Sequence of chain 1.B:
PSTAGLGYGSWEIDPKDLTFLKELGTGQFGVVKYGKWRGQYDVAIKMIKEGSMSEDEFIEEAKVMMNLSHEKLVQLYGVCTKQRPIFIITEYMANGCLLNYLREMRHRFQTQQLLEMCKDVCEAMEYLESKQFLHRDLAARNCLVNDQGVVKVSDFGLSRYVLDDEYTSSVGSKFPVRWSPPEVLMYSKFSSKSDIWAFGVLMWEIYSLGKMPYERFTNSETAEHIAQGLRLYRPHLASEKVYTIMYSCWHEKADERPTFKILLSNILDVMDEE

Binding-site contacts:
Ligand atom CAO contacts residue GLY96 of chain 1.B at 3.7 Å.
Ligand atom CAM contacts residue VAL32 of chain 1.B at 3.5 Å (hydrophobic).
Ligand atom NCA contacts residue LEU144 of chain 1.B at 3.5 Å.
Ligand atom CBX contacts residue LEU144 of chain 1.B at 3.6 Å (hydrophobic).
Ligand atom CAO contacts residue TYR92 of chain 1.B at 3.6 Å (hydrophobic).
Ligand atom CBA contacts residue CYS97 of chain 1.B at 1.8 Å (hydrophobic).
Ligand atom CAZ contacts residue ALA94 of chain 1.B at 3.4 Å (hydrophobic).
Ligand atom CAB contacts residue GLU91 of chain 1.B at 3.3 Å.
Ligand atom CAR contacts residue VAL32 of chain 1.B at 3.6 Å (hydrophobic).
Ligand atom CBD contacts residue GLY96 of chain 1.B at 3.6 Å.
Ligand atom CBP contacts residue ASP155 of chain 1.B at 3.5 Å.
Ligand atom CAT contacts residue ASN142 of chain 1.B at 3.5 Å.
Ligand atom OAH contacts residue GLY96 of chain 1.B at 3.6 Å.
Ligand atom CAB contacts residue THR90 of chain 1.B at 3.3 Å.
Ligand atom OAI contacts residue VAL32 of chain 1.B at 3.6 Å.
Ligand atom CAQ contacts residue ASP155 of chain 1.B at 3.2 Å.
Ligand atom CAA contacts residue ASP155 of chain 1.B at 3.5 Å.
Ligand atom CAO contacts residue MET93 of chain 1.B at 3.4 Å (hydrophobic).
Ligand atom CAN contacts residue GLY27 of chain 1.B at 3.6 Å.
Ligand atom CAR contacts residue LEU24 of chain 1.B at 3.7 Å (hydrophobic).
Ligand atom CBL contacts residue LYS46 of chain 1.B at 3.5 Å.
Ligand atom CAV contacts residue GLY96 of chain 1.B at 3.6 Å.
Ligand atom CAB contacts residue ALA44 of chain 1.B at 3.4 Å (hydrophobic).
Ligand atom CAN contacts residue THR26 of chain 1.B at 3.7 Å.
Ligand atom OAI contacts residue LYS46 of chain 1.B at 2.8 Å (salt-bridge).
Ligand atom CBO contacts residue GLY96 of chain 1.B at 3.7 Å.
Ligand atom CAN contacts residue VAL32 of chain 1.B at 3.6 Å (hydrophobic).
Ligand atom CBA contacts residue ASN100 of chain 1.B at 3.2 Å.
Ligand atom CAS contacts residue PHE29 of chain 1.B at 3.7 Å (hydrophobic).
Ligand atom NCA contacts residue ALA44 of chain 1.B at 3.6 Å.
Ligand atom CBK contacts residue CYS97 of chain 1.B at 3.1 Å (hydrophobic).
Ligand atom CBD contacts residue ASN95 of chain 1.B at 3.4 Å.
Ligand atom OAH contacts residue CYS97 of chain 1.B at 3.4 Å (h-bond).
Ligand atom CBB contacts residue CYS97 of chain 1.B at 2.8 Å (hydrophobic).
Ligand atom NBH contacts residue MET93 of chain 1.B at 3.4 Å (h-bond).
Ligand atom CAZ contacts residue ASN95 of chain 1.B at 3.7 Å.
Ligand atom NBF contacts residue CYS97 of chain 1.B at 3.7 Å.
Ligand atom CBS contacts residue GLY96 of chain 1.B at 3.7 Å.
Ligand atom OAK contacts residue MET93 of chain 1.B at 3.0 Å (h-bond).
Ligand atom CAE contacts residue TYR167 of chain 1.B at 3.5 Å (hydrophobic).

The small molecule below binds the protein below.
Small molecule (SMILES): C=CC(=O)Nc1cc(Nc2cc(-c3cccc(NC(=O)c4ccc(C(C)(C)C)cc4)c3C)cn(C)c2=O)ccc1C(=O)N1CCOCC1